Binding-site contacts:
Ligand atom C6 contacts residue ASN354 of chain 1.H at 3.2 Å.
Ligand atom N2 contacts residue ASN354 of chain 1.H at 3.5 Å (h-bond).
Ligand atom C5 contacts residue ASN354 of chain 1.H at 3.1 Å.
Ligand atom O3 contacts residue ASN354 of chain 1.H at 4.5 Å.
Ligand atom O6 contacts residue ASN354 of chain 1.H at 4.0 Å.
Ligand atom C3 contacts residue ASN354 of chain 1.H at 3.5 Å.
Ligand atom O5 contacts residue ASN354 of chain 1.H at 2.5 Å (h-bond).
Ligand atom C4 contacts residue ASN354 of chain 1.H at 3.3 Å.
Ligand atom C2 contacts residue ASN354 of chain 1.H at 2.5 Å.
Ligand atom C1 contacts residue ASN354 of chain 1.H at 1.4 Å.

Sequence of chain 1.H:
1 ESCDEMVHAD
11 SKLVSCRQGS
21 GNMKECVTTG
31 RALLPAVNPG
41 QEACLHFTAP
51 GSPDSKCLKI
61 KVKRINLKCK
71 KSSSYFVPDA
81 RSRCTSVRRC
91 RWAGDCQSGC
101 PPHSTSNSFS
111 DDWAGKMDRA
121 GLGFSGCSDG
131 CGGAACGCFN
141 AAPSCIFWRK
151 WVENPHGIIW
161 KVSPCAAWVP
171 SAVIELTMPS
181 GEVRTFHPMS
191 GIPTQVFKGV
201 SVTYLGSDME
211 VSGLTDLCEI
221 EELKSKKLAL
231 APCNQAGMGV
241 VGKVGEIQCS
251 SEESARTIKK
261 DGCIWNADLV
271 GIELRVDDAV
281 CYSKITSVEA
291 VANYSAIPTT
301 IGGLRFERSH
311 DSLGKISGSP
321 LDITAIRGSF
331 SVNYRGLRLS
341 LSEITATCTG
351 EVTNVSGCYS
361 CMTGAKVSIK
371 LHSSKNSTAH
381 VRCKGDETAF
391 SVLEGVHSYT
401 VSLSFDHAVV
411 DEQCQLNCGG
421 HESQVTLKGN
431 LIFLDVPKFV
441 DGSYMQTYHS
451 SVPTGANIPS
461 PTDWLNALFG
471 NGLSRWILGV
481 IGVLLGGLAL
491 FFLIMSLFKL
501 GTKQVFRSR

A protein and the small-molecule ligand that binds it are described below.
Small molecule (SMILES): CC(=O)N[C@@H]1[C@@H](O)[C@H](O)[C@@H](CO)O[C@H]1O